Sequence of chain 1.A:
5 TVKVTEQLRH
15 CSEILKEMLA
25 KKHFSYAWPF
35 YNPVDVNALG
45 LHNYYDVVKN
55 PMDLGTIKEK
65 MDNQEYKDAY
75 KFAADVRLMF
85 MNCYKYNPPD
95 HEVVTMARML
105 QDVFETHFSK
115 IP

Binding-site contacts:
Ligand atom C39 contacts residue VAL97 of chain 1.A at 3.5 Å (hydrophobic).
Ligand atom C45 contacts residue LEU45 of chain 1.A at 3.9 Å (hydrophobic).
Ligand atom N27 contacts residue PRO33 of chain 1.A at 3.2 Å (h-bond).
Ligand atom C45 contacts residue ASN91 of chain 1.A at 3.3 Å.
Ligand atom C47 contacts residue VAL38 of chain 1.A at 3.9 Å (hydrophobic).
Ligand atom C43 contacts residue LEU45 of chain 1.A at 3.5 Å (hydrophobic).
Ligand atom C37 contacts residue VAL97 of chain 1.A at 3.6 Å (hydrophobic).
Ligand atom C38 contacts residue VAL97 of chain 1.A at 3.3 Å (hydrophobic).
Ligand atom C38 contacts residue HIS95 of chain 1.A at 3.7 Å.
Ligand atom N30 contacts residue VAL38 of chain 1.A at 4.0 Å.
Ligand atom C02 contacts residue TRP32 of chain 1.A at 3.7 Å (hydrophobic).
Ligand atom C07 contacts residue LEU43 of chain 1.A at 3.7 Å (hydrophobic).
Ligand atom C47 contacts residue PHE34 of chain 1.A at 3.9 Å (hydrophobic).
Ligand atom C44 contacts residue TYR90 of chain 1.A at 3.5 Å (hydrophobic).
Ligand atom C40 contacts residue MET100 of chain 1.A at 3.6 Å (hydrophobic).
Ligand atom C40 contacts residue TRP32 of chain 1.A at 3.7 Å (hydrophobic).
Ligand atom C45 contacts residue TYR90 of chain 1.A at 3.9 Å (hydrophobic).
Ligand atom C44 contacts residue LEU45 of chain 1.A at 3.4 Å (hydrophobic).
Ligand atom C35 contacts residue LEU43 of chain 1.A at 3.9 Å (hydrophobic).
Ligand atom C31 contacts residue VAL97 of chain 1.A at 3.9 Å (hydrophobic).
Ligand atom N34 contacts residue VAL97 of chain 1.A at 3.6 Å.
Ligand atom C32 contacts residue ASN91 of chain 1.A at 4.0 Å.
Ligand atom N30 contacts residue VAL97 of chain 1.A at 4.0 Å.
Ligand atom C26 contacts residue LEU43 of chain 1.A at 4.0 Å (hydrophobic).
Ligand atom C06 contacts residue LEU43 of chain 1.A at 3.4 Å (hydrophobic).
Ligand atom C44 contacts residue ASN91 of chain 1.A at 3.5 Å.
Ligand atom C05 contacts residue LEU43 of chain 1.A at 3.7 Å (hydrophobic).
Ligand atom C28 contacts residue VAL38 of chain 1.A at 3.8 Å (hydrophobic).
Ligand atom C41 contacts residue VAL97 of chain 1.A at 3.6 Å (hydrophobic).
Ligand atom C47 contacts residue PRO33 of chain 1.A at 3.8 Å (hydrophobic).
Ligand atom N36 contacts residue LEU43 of chain 1.A at 3.8 Å.
Ligand atom O46 contacts residue ASN91 of chain 1.A at 3.1 Å (h-bond).
Ligand atom C29 contacts residue PRO33 of chain 1.A at 3.9 Å (hydrophobic).
Ligand atom N25 contacts residue TRP32 of chain 1.A at 3.6 Å.
Ligand atom C41 contacts residue PRO33 of chain 1.A at 3.9 Å (hydrophobic).
Ligand atom C28 contacts residue PRO33 of chain 1.A at 3.0 Å (hydrophobic).
Ligand atom O46 contacts residue CYS87 of chain 1.A at 3.9 Å.
Ligand atom C05 contacts residue TRP32 of chain 1.A at 3.7 Å (hydrophobic).
Ligand atom C33 contacts residue VAL97 of chain 1.A at 3.9 Å (hydrophobic).
Ligand atom O46 contacts residue VAL97 of chain 1.A at 3.9 Å.

A protein and the small-molecule ligand that binds it are described below.
Small molecule (SMILES): CCOc1cc(C(=O)N2CCC(N3CCN(C)CC3)CC2)ccc1Nc1ncc2c(n1)N(C1CCCC1)c1ccccc1C(=O)N2C